Sequence of chain 1.E:
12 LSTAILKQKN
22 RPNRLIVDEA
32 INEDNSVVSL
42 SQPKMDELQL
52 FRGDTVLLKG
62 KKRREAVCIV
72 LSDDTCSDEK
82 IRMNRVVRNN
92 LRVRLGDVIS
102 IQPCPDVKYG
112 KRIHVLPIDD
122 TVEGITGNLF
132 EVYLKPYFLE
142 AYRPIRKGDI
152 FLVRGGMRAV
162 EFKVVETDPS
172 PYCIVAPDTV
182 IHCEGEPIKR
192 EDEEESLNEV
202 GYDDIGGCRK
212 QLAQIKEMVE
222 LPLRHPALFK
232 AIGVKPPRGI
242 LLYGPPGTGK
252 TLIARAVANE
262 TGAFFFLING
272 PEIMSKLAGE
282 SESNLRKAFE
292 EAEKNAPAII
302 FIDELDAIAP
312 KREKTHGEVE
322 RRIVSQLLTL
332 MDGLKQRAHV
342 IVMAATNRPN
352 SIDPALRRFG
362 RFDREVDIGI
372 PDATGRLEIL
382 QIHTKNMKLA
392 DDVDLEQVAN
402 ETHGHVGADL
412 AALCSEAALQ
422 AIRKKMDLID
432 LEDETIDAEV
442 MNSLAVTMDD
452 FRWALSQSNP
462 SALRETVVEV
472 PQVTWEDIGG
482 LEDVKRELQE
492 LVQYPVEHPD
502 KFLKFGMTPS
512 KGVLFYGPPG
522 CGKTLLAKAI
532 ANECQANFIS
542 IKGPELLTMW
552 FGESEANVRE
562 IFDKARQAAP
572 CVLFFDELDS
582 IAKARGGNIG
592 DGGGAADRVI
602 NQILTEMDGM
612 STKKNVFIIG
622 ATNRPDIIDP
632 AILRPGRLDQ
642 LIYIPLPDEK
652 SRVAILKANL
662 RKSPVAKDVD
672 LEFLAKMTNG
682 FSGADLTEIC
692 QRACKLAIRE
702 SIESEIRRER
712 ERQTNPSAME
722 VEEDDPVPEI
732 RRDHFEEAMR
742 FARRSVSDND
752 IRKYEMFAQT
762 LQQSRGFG

Sequence of chain 1.F:
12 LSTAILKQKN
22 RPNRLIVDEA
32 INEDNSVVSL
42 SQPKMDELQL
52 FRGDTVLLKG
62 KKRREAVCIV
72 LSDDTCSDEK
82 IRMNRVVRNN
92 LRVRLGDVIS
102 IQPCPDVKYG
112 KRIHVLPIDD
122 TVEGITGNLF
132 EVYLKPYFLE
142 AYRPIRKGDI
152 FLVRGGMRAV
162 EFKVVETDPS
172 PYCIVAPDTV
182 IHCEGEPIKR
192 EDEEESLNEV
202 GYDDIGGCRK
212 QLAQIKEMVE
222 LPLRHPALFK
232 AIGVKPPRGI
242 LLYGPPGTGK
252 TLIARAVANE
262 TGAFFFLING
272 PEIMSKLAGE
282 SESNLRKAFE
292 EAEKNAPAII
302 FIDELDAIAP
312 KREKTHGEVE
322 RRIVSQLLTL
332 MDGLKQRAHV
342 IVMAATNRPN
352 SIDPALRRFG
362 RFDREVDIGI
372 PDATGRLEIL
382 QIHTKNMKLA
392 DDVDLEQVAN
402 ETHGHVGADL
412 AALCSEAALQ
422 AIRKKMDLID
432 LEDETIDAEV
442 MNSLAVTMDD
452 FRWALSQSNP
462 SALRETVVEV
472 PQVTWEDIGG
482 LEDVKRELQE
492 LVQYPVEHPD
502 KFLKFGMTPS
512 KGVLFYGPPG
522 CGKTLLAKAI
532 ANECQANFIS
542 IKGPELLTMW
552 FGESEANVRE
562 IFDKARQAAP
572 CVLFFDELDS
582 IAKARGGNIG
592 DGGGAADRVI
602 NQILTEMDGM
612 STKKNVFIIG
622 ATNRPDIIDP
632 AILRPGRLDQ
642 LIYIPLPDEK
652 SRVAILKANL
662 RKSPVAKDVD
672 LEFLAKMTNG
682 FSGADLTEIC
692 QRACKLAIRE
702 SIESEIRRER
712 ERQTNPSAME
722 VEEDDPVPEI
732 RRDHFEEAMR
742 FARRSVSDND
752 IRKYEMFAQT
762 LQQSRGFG

Binding-site contacts:
Ligand atom N3 contacts residue LEU253 of chain 1.E at 3.7 Å.
Ligand atom N1 contacts residue GLY207 of chain 1.E at 3.3 Å (h-bond).
Ligand atom O2B contacts residue THR252 of chain 1.E at 3.7 Å.
Ligand atom C4 contacts residue LEU253 of chain 1.E at 3.7 Å (hydrophobic).
Ligand atom N1 contacts residue ASP205 of chain 1.E at 3.7 Å.
Ligand atom C8 contacts residue GLY408 of chain 1.E at 3.7 Å.
Ligand atom C8 contacts residue GLY250 of chain 1.E at 3.8 Å.
Ligand atom O2G contacts residue MG1 of chain 1.X at 2.1 Å.
Ligand atom O2B contacts residue LYS251 of chain 1.E at 2.5 Å (salt-bridge).
Ligand atom C2 contacts residue LEU253 of chain 1.E at 3.9 Å (hydrophobic).
Ligand atom O3G contacts residue ASN348 of chain 1.E at 3.4 Å (h-bond).
Ligand atom O1B contacts residue MG1 of chain 1.X at 2.3 Å.
Ligand atom O2' contacts residue HIS384 of chain 1.E at 3.2 Å (h-bond).
Ligand atom O2A contacts residue LYS251 of chain 1.E at 3.7 Å.
Ligand atom O3A contacts residue GLY248 of chain 1.E at 3.7 Å.
Ligand atom C5 contacts residue LEU253 of chain 1.E at 4.0 Å (hydrophobic).
Ligand atom O2B contacts residue GLY250 of chain 1.E at 3.1 Å (h-bond).
Ligand atom C8 contacts residue GLY248 of chain 1.E at 3.7 Å.
Ligand atom N1 contacts residue ILE206 of chain 1.E at 3.9 Å.
Ligand atom C2 contacts residue ASP205 of chain 1.E at 3.4 Å.
Ligand atom N7 contacts residue GLY408 of chain 1.E at 3.9 Å.
Ligand atom O2G contacts residue THR252 of chain 1.E at 4.0 Å.
Ligand atom PB contacts residue LYS251 of chain 1.E at 3.8 Å.
Ligand atom N7 contacts residue THR249 of chain 1.E at 3.7 Å.
Ligand atom O3G contacts residue LYS251 of chain 1.E at 3.8 Å.
Ligand atom O2A contacts residue GLY250 of chain 1.E at 3.5 Å.
Ligand atom O3B contacts residue GLY248 of chain 1.E at 3.2 Å (h-bond).
Ligand atom N7 contacts residue GLY250 of chain 1.E at 3.6 Å.
Ligand atom O3B contacts residue LYS251 of chain 1.E at 3.8 Å.
Ligand atom N6 contacts residue GLY207 of chain 1.E at 2.9 Å (h-bond).
Ligand atom S1G contacts residue ARG359 of chain 1.F at 3.9 Å.
Ligand atom O2A contacts residue THR252 of chain 1.E at 3.7 Å.
Ligand atom PB contacts residue MG1 of chain 1.X at 3.6 Å.
Ligand atom O2A contacts residue LEU253 of chain 1.E at 3.5 Å (h-bond).
Ligand atom O3A contacts residue GLY250 of chain 1.E at 3.5 Å (h-bond).
Ligand atom C6 contacts residue GLY207 of chain 1.E at 3.8 Å.
Ligand atom O4' contacts residue ALA409 of chain 1.E at 3.7 Å.
Ligand atom N3 contacts residue HIS384 of chain 1.E at 3.3 Å.
Ligand atom PG contacts residue MG1 of chain 1.X at 3.6 Å.
Ligand atom O1B contacts residue THR252 of chain 1.E at 3.0 Å (h-bond).

The small molecule below binds the protein below.
Small molecule (SMILES): Nc1ncnc2c1ncn2[C@@H]1O[C@H](COP(=O)(O)OP(=O)(O)OP(O)(O)=S)[C@@H](O)[C@H]1O